Binding-site contacts:
Ligand atom C2 contacts residue ASN1147 of chain 1.A at 2.5 Å.
Ligand atom O5 contacts residue PRO1151 of chain 1.A at 4.1 Å.
Ligand atom C5 contacts residue ASN1147 of chain 1.A at 3.7 Å.
Ligand atom C6 contacts residue PRO1151 of chain 1.A at 3.7 Å (hydrophobic).
Ligand atom O7 contacts residue ASN1147 of chain 1.A at 3.6 Å (h-bond).
Ligand atom O5 contacts residue ALA1150 of chain 1.A at 4.1 Å.
Ligand atom C1 contacts residue ASN1147 of chain 1.A at 1.4 Å.
Ligand atom C7 contacts residue ASN1147 of chain 1.A at 3.2 Å.
Ligand atom C8 contacts residue ASN1147 of chain 1.A at 3.6 Å.
Ligand atom C4 contacts residue ASN1147 of chain 1.A at 4.2 Å.
Ligand atom N2 contacts residue ASN1147 of chain 1.A at 2.8 Å (h-bond).
Ligand atom C1 contacts residue ALA1150 of chain 1.A at 4.1 Å (hydrophobic).
Ligand atom C5 contacts residue PRO1151 of chain 1.A at 4.1 Å (hydrophobic).
Ligand atom C3 contacts residue ASN1147 of chain 1.A at 3.8 Å.
Ligand atom O5 contacts residue ASN1147 of chain 1.A at 2.4 Å (h-bond).
Ligand atom C8 contacts residue TYR1146 of chain 1.A at 4.5 Å (hydrophobic).

The protein below binds the small molecule below.
Small molecule (SMILES): CC(=O)N[C@@H]1[C@@H](O)[C@H](O)[C@@H](CO)O[C@H]1O

Sequence of chain 1.A:
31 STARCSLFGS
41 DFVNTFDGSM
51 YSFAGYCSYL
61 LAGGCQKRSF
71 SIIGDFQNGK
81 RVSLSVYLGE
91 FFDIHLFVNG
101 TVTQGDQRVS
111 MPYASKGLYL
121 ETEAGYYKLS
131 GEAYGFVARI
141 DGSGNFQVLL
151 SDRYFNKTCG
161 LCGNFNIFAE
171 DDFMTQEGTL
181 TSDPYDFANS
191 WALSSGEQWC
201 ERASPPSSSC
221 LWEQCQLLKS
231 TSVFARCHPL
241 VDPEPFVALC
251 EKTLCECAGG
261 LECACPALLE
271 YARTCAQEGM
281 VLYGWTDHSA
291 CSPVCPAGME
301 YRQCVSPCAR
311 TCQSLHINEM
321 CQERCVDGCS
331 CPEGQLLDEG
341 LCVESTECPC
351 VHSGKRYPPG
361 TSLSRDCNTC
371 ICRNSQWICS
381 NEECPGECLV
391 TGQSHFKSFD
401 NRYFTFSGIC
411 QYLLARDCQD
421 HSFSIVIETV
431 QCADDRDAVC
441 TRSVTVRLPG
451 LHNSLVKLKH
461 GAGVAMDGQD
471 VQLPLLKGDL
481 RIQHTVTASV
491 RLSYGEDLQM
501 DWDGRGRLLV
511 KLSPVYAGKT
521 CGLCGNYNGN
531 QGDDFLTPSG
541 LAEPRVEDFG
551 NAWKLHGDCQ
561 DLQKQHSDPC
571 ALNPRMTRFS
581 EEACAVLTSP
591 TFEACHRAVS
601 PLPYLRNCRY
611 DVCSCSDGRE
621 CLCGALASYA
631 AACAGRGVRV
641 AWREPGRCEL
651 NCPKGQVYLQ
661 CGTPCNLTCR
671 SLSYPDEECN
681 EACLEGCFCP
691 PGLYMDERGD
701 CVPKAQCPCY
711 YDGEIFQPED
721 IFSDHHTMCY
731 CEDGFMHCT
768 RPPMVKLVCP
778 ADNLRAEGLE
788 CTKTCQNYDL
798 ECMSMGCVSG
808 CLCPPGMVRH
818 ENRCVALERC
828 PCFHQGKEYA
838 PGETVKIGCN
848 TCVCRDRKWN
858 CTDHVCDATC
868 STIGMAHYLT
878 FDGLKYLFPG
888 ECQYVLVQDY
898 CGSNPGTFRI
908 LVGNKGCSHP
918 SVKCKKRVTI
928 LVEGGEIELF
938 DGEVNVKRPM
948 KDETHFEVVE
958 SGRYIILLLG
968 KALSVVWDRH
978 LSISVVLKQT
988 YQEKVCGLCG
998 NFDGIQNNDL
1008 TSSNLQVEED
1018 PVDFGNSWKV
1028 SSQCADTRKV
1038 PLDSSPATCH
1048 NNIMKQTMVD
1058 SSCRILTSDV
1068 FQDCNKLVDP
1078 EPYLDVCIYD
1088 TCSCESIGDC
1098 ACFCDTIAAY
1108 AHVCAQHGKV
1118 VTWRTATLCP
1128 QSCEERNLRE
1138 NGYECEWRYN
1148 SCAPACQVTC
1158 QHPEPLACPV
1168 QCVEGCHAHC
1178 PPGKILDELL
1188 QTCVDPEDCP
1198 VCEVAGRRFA